Sequence of chain 1.E:
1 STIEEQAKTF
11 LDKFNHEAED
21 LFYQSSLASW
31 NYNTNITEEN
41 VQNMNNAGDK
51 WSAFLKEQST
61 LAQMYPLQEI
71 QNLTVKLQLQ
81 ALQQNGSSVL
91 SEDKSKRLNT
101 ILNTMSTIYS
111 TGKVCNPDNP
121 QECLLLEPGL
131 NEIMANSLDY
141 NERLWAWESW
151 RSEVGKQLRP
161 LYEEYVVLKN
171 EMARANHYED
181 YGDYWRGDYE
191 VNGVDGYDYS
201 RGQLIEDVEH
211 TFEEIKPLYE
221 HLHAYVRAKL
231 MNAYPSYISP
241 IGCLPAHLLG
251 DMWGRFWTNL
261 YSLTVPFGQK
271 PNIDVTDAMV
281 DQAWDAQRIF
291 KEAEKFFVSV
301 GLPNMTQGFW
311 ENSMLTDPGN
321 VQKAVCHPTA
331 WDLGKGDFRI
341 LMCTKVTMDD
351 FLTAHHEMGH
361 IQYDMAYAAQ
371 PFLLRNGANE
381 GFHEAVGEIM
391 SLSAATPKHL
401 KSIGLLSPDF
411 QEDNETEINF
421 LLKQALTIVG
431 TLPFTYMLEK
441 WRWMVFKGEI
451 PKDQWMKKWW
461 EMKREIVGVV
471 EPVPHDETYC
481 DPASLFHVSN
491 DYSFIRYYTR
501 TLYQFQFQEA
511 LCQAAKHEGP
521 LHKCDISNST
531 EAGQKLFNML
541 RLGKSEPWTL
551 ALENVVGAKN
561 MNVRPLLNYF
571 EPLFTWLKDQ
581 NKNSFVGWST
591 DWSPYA

Binding-site contacts:
Ligand atom O7 contacts residue ASN304 of chain 1.E at 2.9 Å (h-bond).
Ligand atom C7 contacts residue ASN304 of chain 1.E at 3.1 Å.
Ligand atom N2 contacts residue GLN307 of chain 1.E at 3.5 Å (h-bond).
Ligand atom C7 contacts residue GLN307 of chain 1.E at 3.8 Å.
Ligand atom C5 contacts residue ASN304 of chain 1.E at 3.7 Å.
Ligand atom C3 contacts residue ASN304 of chain 1.E at 3.8 Å.
Ligand atom C8 contacts residue GLU294 of chain 1.E at 3.6 Å.
Ligand atom O5 contacts residue ASN304 of chain 1.E at 2.4 Å (h-bond).
Ligand atom C8 contacts residue MET305 of chain 1.E at 3.8 Å (hydrophobic).
Ligand atom C8 contacts residue ASN304 of chain 1.E at 4.3 Å.
Ligand atom C4 contacts residue ASN304 of chain 1.E at 4.2 Å.
Ligand atom N2 contacts residue ASN304 of chain 1.E at 2.9 Å (h-bond).
Ligand atom C2 contacts residue ASN304 of chain 1.E at 2.5 Å.
Ligand atom O7 contacts residue GLU294 of chain 1.E at 3.8 Å.
Ligand atom C1 contacts residue ASN304 of chain 1.E at 1.4 Å.
Ligand atom C8 contacts residue GLN307 of chain 1.E at 3.1 Å.
Ligand atom C7 contacts residue MET305 of chain 1.E at 4.4 Å (hydrophobic).
Ligand atom C7 contacts residue GLU294 of chain 1.E at 4.0 Å.

This small molecule binds to this protein.
Small molecule (SMILES): CC(=O)N[C@@H]1[C@@H](O)[C@H](O)[C@@H](CO)O[C@H]1O